Sequence of chain 45.E:
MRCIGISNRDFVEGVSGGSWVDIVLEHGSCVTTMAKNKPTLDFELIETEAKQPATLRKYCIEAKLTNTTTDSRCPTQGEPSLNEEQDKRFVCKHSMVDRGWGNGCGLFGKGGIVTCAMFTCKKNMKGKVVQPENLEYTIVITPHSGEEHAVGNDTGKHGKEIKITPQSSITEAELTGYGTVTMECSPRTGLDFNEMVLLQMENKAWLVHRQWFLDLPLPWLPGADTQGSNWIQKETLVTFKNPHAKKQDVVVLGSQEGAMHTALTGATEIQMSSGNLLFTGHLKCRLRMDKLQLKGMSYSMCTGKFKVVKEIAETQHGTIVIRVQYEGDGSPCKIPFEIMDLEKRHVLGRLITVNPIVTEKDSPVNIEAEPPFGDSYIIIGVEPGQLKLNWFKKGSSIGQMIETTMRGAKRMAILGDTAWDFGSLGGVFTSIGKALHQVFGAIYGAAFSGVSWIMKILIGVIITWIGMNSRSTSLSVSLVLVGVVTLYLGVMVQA

Binding-site contacts:
Ligand atom C5 contacts residue TYR60 of chain 45.G at 4.2 Å (hydrophobic).
Ligand atom O5 contacts residue GLN65 of chain 45.G at 3.9 Å.
Ligand atom C3 contacts residue GLN65 of chain 45.G at 4.1 Å.
Ligand atom O7 contacts residue ARG89 of chain 45.E at 4.0 Å.
Ligand atom C1 contacts residue ASN67 of chain 45.E at 1.4 Å.
Ligand atom O6 contacts residue GLN65 of chain 45.G at 4.2 Å.
Ligand atom N2 contacts residue GLN65 of chain 45.G at 4.5 Å.
Ligand atom C1 contacts residue GLN65 of chain 45.G at 3.7 Å.
Ligand atom C4 contacts residue ASP66 of chain 45.G at 3.8 Å.
Ligand atom O3 contacts residue ASN67 of chain 45.E at 4.4 Å.
Ligand atom O5 contacts residue TYR60 of chain 45.G at 3.5 Å.
Ligand atom O4 contacts residue ASP66 of chain 45.G at 4.2 Å.
Ligand atom C6 contacts residue TYR60 of chain 45.G at 3.8 Å (hydrophobic).
Ligand atom C6 contacts residue ASP66 of chain 45.G at 4.2 Å.
Ligand atom C8 contacts residue ASN67 of chain 45.E at 3.6 Å.
Ligand atom C3 contacts residue ASN67 of chain 45.E at 3.8 Å.
Ligand atom C7 contacts residue ASN67 of chain 45.E at 3.6 Å.
Ligand atom C8 contacts residue GLN65 of chain 45.G at 3.5 Å.
Ligand atom N2 contacts residue ASN67 of chain 45.E at 3.1 Å (h-bond).
Ligand atom O7 contacts residue MET118 of chain 45.E at 3.9 Å.
Ligand atom O5 contacts residue ASN67 of chain 45.E at 2.4 Å (h-bond).
Ligand atom O7 contacts residue ASN67 of chain 45.E at 4.1 Å.
Ligand atom C5 contacts residue ASN67 of chain 45.E at 3.6 Å.
Ligand atom O3 contacts residue ASP66 of chain 45.G at 3.8 Å.
Ligand atom C4 contacts residue ASN67 of chain 45.E at 4.2 Å.
Ligand atom O6 contacts residue ASP66 of chain 45.G at 2.8 Å (salt-bridge).
Ligand atom C3 contacts residue ASP66 of chain 45.G at 4.3 Å.
Ligand atom C2 contacts residue GLN65 of chain 45.G at 3.4 Å.
Ligand atom O3 contacts residue GLN65 of chain 45.G at 3.2 Å.
Ligand atom C2 contacts residue ASN67 of chain 45.E at 2.5 Å.
Ligand atom C6 contacts residue GLN65 of chain 45.G at 4.1 Å.

Sequence of chain 45.G:
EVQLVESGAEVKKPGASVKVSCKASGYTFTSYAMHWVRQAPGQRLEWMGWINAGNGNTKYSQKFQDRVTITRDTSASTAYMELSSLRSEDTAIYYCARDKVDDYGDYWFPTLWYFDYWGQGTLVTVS

The protein below binds the small molecule below.
Small molecule (SMILES): CC(=O)N[C@@H]1[C@@H](O)[C@H](O)[C@@H](CO)O[C@H]1O